Binding-site contacts:
Ligand atom O5 contacts residue ASN235 of chain 1.A at 2.4 Å (h-bond).
Ligand atom C4 contacts residue ASN235 of chain 1.A at 3.8 Å.
Ligand atom C2 contacts residue ASN235 of chain 1.A at 2.3 Å.
Ligand atom C5 contacts residue ASN235 of chain 1.A at 3.6 Å.
Ligand atom O3 contacts residue ASN235 of chain 1.A at 4.1 Å.
Ligand atom C7 contacts residue ASN235 of chain 1.A at 3.4 Å.
Ligand atom C8 contacts residue ASN235 of chain 1.A at 4.2 Å.
Ligand atom C1 contacts residue ASN235 of chain 1.A at 1.4 Å.
Ligand atom O7 contacts residue ASN235 of chain 1.A at 3.5 Å (h-bond).
Ligand atom N2 contacts residue ASN235 of chain 1.A at 3.2 Å (h-bond).
Ligand atom C1 contacts residue LYS164 of chain 1.A at 4.1 Å.
Ligand atom C3 contacts residue ASN235 of chain 1.A at 3.5 Å.
Ligand atom O5 contacts residue LYS164 of chain 1.A at 4.2 Å.

Sequence of chain 1.A:
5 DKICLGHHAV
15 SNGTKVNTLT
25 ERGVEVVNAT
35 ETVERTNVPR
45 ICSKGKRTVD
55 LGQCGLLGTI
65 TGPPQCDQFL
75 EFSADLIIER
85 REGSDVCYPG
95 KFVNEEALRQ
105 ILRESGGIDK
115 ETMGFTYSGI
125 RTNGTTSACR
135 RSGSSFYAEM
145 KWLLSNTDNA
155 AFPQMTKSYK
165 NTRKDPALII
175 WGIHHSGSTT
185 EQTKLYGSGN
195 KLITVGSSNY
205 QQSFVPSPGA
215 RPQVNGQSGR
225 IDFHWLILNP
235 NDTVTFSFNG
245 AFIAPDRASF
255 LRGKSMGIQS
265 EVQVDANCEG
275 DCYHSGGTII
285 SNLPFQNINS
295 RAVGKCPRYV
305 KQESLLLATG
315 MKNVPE

The protein below binds the small molecule below.
Small molecule (SMILES): CC(=O)N[C@@H]1[C@@H](O)[C@H](O)[C@@H](CO)O[C@H]1O